Binding-site contacts:
Ligand atom OAB contacts residue ILE161 of chain 1.A at 4.3 Å.
Ligand atom CAH contacts residue LEU150 of chain 1.A at 4.0 Å (hydrophobic).
Ligand atom CAT contacts residue LEU20 of chain 1.A at 4.2 Å (hydrophobic).
Ligand atom CAG contacts residue ARG98 of chain 1.A at 4.5 Å.
Ligand atom NAC contacts residue VAL28 of chain 1.A at 4.3 Å.
Ligand atom CAH contacts residue PRO99 of chain 1.A at 4.3 Å (hydrophobic).
Ligand atom CAM contacts residue VAL28 of chain 1.A at 4.4 Å (hydrophobic).
Ligand atom CAR contacts residue PHE25 of chain 1.A at 3.8 Å (hydrophobic).
Ligand atom CAH contacts residue ALA41 of chain 1.A at 3.9 Å (hydrophobic).
Ligand atom CAD contacts residue VAL28 of chain 1.A at 4.2 Å (hydrophobic).
Ligand atom OAB contacts residue LEU96 of chain 1.A at 4.2 Å.
Ligand atom CAM contacts residue ILE161 of chain 1.A at 4.2 Å (hydrophobic).
Ligand atom CAL contacts residue LYS43 of chain 1.A at 4.2 Å.
Ligand atom CAJ contacts residue LEU150 of chain 1.A at 4.0 Å (hydrophobic).
Ligand atom OAS contacts residue PHE25 of chain 1.A at 3.8 Å.
Ligand atom SAA contacts residue LEU96 of chain 1.A at 3.9 Å.
Ligand atom OAB contacts residue LYS43 of chain 1.A at 3.1 Å (salt-bridge).
Ligand atom CAL contacts residue ILE161 of chain 1.A at 4.2 Å (hydrophobic).
Ligand atom CAE contacts residue LEU150 of chain 1.A at 4.2 Å (hydrophobic).
Ligand atom CAK contacts residue ILE161 of chain 1.A at 4.1 Å (hydrophobic).
Ligand atom CAQ contacts residue PHE25 of chain 1.A at 4.2 Å (hydrophobic).
Ligand atom CAI contacts residue LEU150 of chain 1.A at 4.0 Å (hydrophobic).
Ligand atom SAA contacts residue ILE161 of chain 1.A at 4.4 Å.
Ligand atom SAA contacts residue ALA41 of chain 1.A at 4.3 Å.
Ligand atom CAF contacts residue LEU150 of chain 1.A at 4.2 Å (hydrophobic).
Ligand atom CAF contacts residue LEU20 of chain 1.A at 3.9 Å (hydrophobic).
Ligand atom CAD contacts residue ILE161 of chain 1.A at 4.1 Å (hydrophobic).
Ligand atom CAG contacts residue LEU150 of chain 1.A at 4.1 Å (hydrophobic).
Ligand atom CAI contacts residue GLU97 of chain 1.A at 3.4 Å.
Ligand atom CAH contacts residue GLU97 of chain 1.A at 3.8 Å.
Ligand atom NAC contacts residue ILE161 of chain 1.A at 4.2 Å.
Ligand atom CAK contacts residue VAL28 of chain 1.A at 4.3 Å (hydrophobic).
Ligand atom CAP contacts residue LEU20 of chain 1.A at 4.1 Å (hydrophobic).
Ligand atom CAN contacts residue ILE161 of chain 1.A at 4.2 Å (hydrophobic).
Ligand atom CAG contacts residue LEU20 of chain 1.A at 3.8 Å (hydrophobic).
Ligand atom OAB contacts residue ASP162 of chain 1.A at 4.4 Å.
Ligand atom CAH contacts residue ARG98 of chain 1.A at 4.0 Å.
Ligand atom CAJ contacts residue ALA41 of chain 1.A at 3.9 Å (hydrophobic).
Ligand atom CAT contacts residue GLY21 of chain 1.A at 4.3 Å.
Ligand atom CAI contacts residue ALA41 of chain 1.A at 3.5 Å (hydrophobic).

This protein binds this small molecule.
Small molecule (SMILES): COc1ccc2c(c1)[nH]c(=O)c1sc3ccccc3c12

Sequence of chain 1.A:
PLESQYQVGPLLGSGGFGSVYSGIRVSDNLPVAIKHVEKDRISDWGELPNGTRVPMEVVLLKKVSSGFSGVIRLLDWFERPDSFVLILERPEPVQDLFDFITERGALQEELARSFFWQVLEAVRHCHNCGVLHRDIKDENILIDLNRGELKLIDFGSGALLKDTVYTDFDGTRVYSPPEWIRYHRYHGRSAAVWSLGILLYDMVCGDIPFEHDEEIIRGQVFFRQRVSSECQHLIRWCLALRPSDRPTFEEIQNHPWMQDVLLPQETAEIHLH